Binding-site contacts:
Ligand atom C7 contacts residue ASN212 of chain 31.K at 3.7 Å.
Ligand atom O7 contacts residue ASN212 of chain 31.K at 4.1 Å.
Ligand atom O5 contacts residue ASN212 of chain 31.K at 2.4 Å (h-bond).
Ligand atom C5 contacts residue ASN212 of chain 31.K at 3.7 Å.
Ligand atom C4 contacts residue ASN212 of chain 31.K at 4.2 Å.
Ligand atom N2 contacts residue ILE211 of chain 31.K at 4.0 Å.
Ligand atom C3 contacts residue ASN212 of chain 31.K at 3.8 Å.
Ligand atom C2 contacts residue ASN212 of chain 31.K at 2.5 Å.
Ligand atom N2 contacts residue ASN212 of chain 31.K at 2.9 Å (h-bond).
Ligand atom C1 contacts residue ASN212 of chain 31.K at 1.4 Å.
Ligand atom C1 contacts residue ILE211 of chain 31.K at 4.2 Å (hydrophobic).

A small-molecule ligand and the protein it binds are described below.
Small molecule (SMILES): CC(=O)N[C@@H]1[C@@H](O)[C@H](O)[C@@H](CO)O[C@H]1O

Sequence of chain 31.K:
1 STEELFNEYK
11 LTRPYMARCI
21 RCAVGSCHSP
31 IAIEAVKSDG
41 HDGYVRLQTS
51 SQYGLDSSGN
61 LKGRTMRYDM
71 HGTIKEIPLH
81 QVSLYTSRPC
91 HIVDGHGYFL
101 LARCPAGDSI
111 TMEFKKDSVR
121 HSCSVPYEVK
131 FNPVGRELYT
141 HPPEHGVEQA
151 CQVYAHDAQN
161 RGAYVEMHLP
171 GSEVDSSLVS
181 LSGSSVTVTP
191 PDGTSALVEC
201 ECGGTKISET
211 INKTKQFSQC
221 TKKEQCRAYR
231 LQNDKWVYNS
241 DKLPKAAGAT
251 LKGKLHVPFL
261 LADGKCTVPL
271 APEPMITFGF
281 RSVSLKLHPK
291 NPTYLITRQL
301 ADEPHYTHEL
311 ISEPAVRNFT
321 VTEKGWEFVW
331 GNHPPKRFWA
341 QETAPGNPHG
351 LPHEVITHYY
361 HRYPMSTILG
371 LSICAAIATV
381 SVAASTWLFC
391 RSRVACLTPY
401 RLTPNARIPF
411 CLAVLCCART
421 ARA